Sequence of chain 1.A:
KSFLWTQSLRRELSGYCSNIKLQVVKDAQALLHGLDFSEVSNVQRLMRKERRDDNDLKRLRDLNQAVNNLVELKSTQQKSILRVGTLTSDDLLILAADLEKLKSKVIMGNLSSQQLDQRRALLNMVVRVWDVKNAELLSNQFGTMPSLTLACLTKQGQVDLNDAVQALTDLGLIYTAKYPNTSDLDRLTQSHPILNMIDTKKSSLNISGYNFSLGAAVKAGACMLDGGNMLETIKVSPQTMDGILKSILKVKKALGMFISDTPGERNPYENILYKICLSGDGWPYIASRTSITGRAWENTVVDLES

Binding-site contacts:
Ligand atom N7 contacts residue TYR321 of chain 1.A at 3.4 Å.
Ligand atom OP1 contacts residue ARG342 of chain 1.A at 2.0 Å (salt-bridge).
Ligand atom OP1 contacts residue GLY190 of chain 1.A at 3.2 Å.
Ligand atom N1 contacts residue TYR226 of chain 1.A at 3.3 Å.
Ligand atom N3 contacts residue ASN253 of chain 1.A at 3.4 Å (h-bond).
Ligand atom OP2 contacts residue GLY262 of chain 1.A at 3.1 Å (h-bond).
Ligand atom OP1 contacts residue ARG336 of chain 1.A at 3.0 Å (salt-bridge).
Ligand atom OP2 contacts residue ASN228 of chain 1.A at 3.4 Å (h-bond).
Ligand atom C6 contacts residue TYR321 of chain 1.A at 3.4 Å (hydrophobic).
Ligand atom OP2 contacts residue LYS266 of chain 1.A at 2.8 Å (salt-bridge).
Ligand atom OP1 contacts residue LEU261 of chain 1.A at 2.8 Å (h-bond).
Ligand atom O2' contacts residue LYS322 of chain 1.A at 2.8 Å (salt-bridge).
Ligand atom N3 contacts residue ARG313 of chain 1.A at 3.2 Å.
Ligand atom N3 contacts residue ARG313 of chain 1.A at 3.3 Å.
Ligand atom N1 contacts residue LEU252 of chain 1.A at 3.2 Å.
Ligand atom OP1 contacts residue THR229 of chain 1.A at 2.7 Å (h-bond).
Ligand atom N7 contacts residue ARG342 of chain 1.A at 3.2 Å (salt-bridge).
Ligand atom O2 contacts residue ASN253 of chain 1.A at 3.2 Å (h-bond).
Ligand atom C1' contacts residue ARG313 of chain 1.A at 3.3 Å.
Ligand atom OP2 contacts residue ASN187 of chain 1.A at 2.8 Å (h-bond).
Ligand atom O4' contacts residue ARG313 of chain 1.A at 3.0 Å (salt-bridge).
Ligand atom C5 contacts residue TRP177 of chain 1.A at 3.0 Å (hydrophobic).
Ligand atom O3' contacts residue THR229 of chain 1.A at 3.3 Å (h-bond).
Ligand atom C6 contacts residue LEU252 of chain 1.A at 3.3 Å (hydrophobic).
Ligand atom OP1 contacts residue ASN187 of chain 1.A at 3.1 Å.
Ligand atom OP1 contacts residue PHE189 of chain 1.A at 2.9 Å (h-bond).
Ligand atom O4 contacts residue TRP177 of chain 1.A at 3.2 Å.
Ligand atom OP1 contacts residue SER250 of chain 1.A at 3.0 Å (h-bond).
Ligand atom OP1 contacts residue GLN188 of chain 1.A at 3.3 Å (h-bond).
Ligand atom OP1 contacts residue THR191 of chain 1.A at 3.0 Å (h-bond).
Ligand atom OP2 contacts residue LYS322 of chain 1.A at 3.3 Å (salt-bridge).
Ligand atom O2 contacts residue ALA182 of chain 1.A at 3.2 Å.
Ligand atom O3' contacts residue LYS322 of chain 1.A at 2.7 Å (salt-bridge).
Ligand atom O2' contacts residue SER251 of chain 1.A at 3.3 Å.
Ligand atom O2' contacts residue ASN253 of chain 1.A at 2.5 Å (h-bond).
Ligand atom OP1 contacts residue SER260 of chain 1.A at 2.5 Å (h-bond).
Ligand atom C4 contacts residue ARG313 of chain 1.A at 3.4 Å.
Ligand atom OP1 contacts residue LYS266 of chain 1.A at 3.3 Å (salt-bridge).
Ligand atom O3' contacts residue SER250 of chain 1.A at 3.0 Å (h-bond).
Ligand atom C2 contacts residue ARG313 of chain 1.A at 3.4 Å.

This small molecule binds to this protein.
Small molecule (SMILES): Nc1ccn([C@@H]2O[C@H](CO[P](=O)(O)O[C@H]3[C@@H](O)[C@H](n4ccc(=O)[nH]c4=O)O[C@@H]3CO[P](=O)(O)O[C@H]3[C@@H](O)[C@H](n4cnc5c(N)ncnc54)O[C@@H]3CO[P](=O)(O)O[C@H]3[C@@H](O)[C@H](n4ccc(=O)[nH]c4=O)O[C@@H]3CO[P](=O)(O)O[C@H]3[C@@H](O)[C@H](n4ccc(=O)[nH]c4=O)O[C@@H]3COP(=O)=O)[C@@H](O[P](=O)(O)OC[C@H]3O[C@@H](n4ccc(=O)[nH]c4=O)[C@H](O)[C@@H]3O[P](=O)(O)OC[C@H]3O[C@@H](n4ccc(N)nc4=O)[C@H](O)[C@@H]3O[P](=O)(O)OC[C@H]3O[C@@H](n4cnc5c(N)ncnc54)[C@H](O)[C@@H]3O)[C@H]2O)c(=O)n1